Sequence of chain 3.F:
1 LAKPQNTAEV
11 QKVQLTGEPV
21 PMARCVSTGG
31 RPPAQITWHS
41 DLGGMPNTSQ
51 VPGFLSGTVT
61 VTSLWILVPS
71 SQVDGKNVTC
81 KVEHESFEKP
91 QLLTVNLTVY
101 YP

This protein binds this small molecule.
Small molecule (SMILES): CC(=O)N[C@H]1[C@H](O[C@H]2[C@H](O)[C@@H](NC(C)=O)CO[C@@H]2CO)O[C@H](CO)[C@@H](O)[C@@H]1O

Binding-site contacts:
Ligand atom C2 contacts residue ASN77 of chain 3.F at 2.3 Å.
Ligand atom C5 contacts residue ASN77 of chain 3.F at 3.7 Å.
Ligand atom C7 contacts residue ASN77 of chain 3.F at 2.7 Å.
Ligand atom C7 contacts residue NAG1 of chain 3.L at 4.3 Å.
Ligand atom C4 contacts residue ASN77 of chain 3.F at 4.2 Å.
Ligand atom C2 contacts residue NAG1 of chain 3.L at 4.3 Å.
Ligand atom C1 contacts residue ASN77 of chain 3.F at 1.5 Å.
Ligand atom N2 contacts residue NAG1 of chain 3.L at 4.2 Å.
Ligand atom O5 contacts residue THR94 of chain 3.F at 3.8 Å.
Ligand atom C8 contacts residue ASN77 of chain 3.F at 4.1 Å.
Ligand atom O7 contacts residue ASN77 of chain 3.F at 2.3 Å (h-bond).
Ligand atom O6 contacts residue THR94 of chain 3.F at 4.0 Å.
Ligand atom C8 contacts residue NAG1 of chain 3.L at 4.3 Å.
Ligand atom N2 contacts residue ASN77 of chain 3.F at 2.8 Å (h-bond).
Ligand atom C1 contacts residue NAG1 of chain 3.L at 3.4 Å.
Ligand atom C6 contacts residue THR94 of chain 3.F at 4.0 Å.
Ligand atom O5 contacts residue NAG1 of chain 3.L at 4.2 Å.
Ligand atom C3 contacts residue ASN77 of chain 3.F at 3.7 Å.
Ligand atom C5 contacts residue NAG1 of chain 3.L at 4.5 Å.
Ligand atom O5 contacts residue ASN77 of chain 3.F at 2.4 Å (h-bond).